Sequence of chain 1.A:
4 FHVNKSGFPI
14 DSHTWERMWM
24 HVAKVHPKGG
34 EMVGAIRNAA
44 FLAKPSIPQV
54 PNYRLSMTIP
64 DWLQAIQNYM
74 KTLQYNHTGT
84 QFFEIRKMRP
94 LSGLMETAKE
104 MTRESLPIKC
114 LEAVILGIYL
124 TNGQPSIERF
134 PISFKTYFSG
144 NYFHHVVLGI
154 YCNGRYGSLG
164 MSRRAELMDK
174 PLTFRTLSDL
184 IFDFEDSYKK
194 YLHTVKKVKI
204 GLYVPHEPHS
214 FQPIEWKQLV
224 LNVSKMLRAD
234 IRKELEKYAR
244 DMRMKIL

The protein below binds the small molecule below.
Small molecule (SMILES): Cc1ccc(S(=O)(=O)N[C@@H](Cc2ccccc2)C(=O)CCl)cc1

Binding-site contacts:
Ligand atom C21 contacts residue CYS58 of chain 1.B at 3.8 Å (hydrophobic).
Ligand atom C9 contacts residue TYR194 of chain 1.A at 3.5 Å (hydrophobic).
Ligand atom C3 contacts residue LYS193 of chain 1.A at 3.9 Å.
Ligand atom C9 contacts residue GLU169 of chain 1.A at 3.4 Å.
Ligand atom C11 contacts residue GLU169 of chain 1.A at 3.7 Å.
Ligand atom C15 contacts residue ASP55 of chain 1.B at 4.5 Å.
Ligand atom C21 contacts residue LYS59 of chain 1.B at 4.2 Å.
Ligand atom C16 contacts residue CYS58 of chain 1.B at 4.0 Å (hydrophobic).
Ligand atom O5 contacts residue CYS58 of chain 1.B at 3.4 Å (h-bond).
Ligand atom C9 contacts residue LYS193 of chain 1.A at 3.9 Å.
Ligand atom C22 contacts residue CYS58 of chain 1.B at 1.8 Å (hydrophobic).
Ligand atom C15 contacts residue CYS58 of chain 1.B at 3.6 Å (hydrophobic).
Ligand atom C11 contacts residue LYS193 of chain 1.A at 3.9 Å.
Ligand atom C18 contacts residue CYS58 of chain 1.B at 4.3 Å (hydrophobic).
Ligand atom C21 contacts residue ASP55 of chain 1.B at 4.1 Å.
Ligand atom C1 contacts residue PHE54 of chain 1.B at 4.3 Å (hydrophobic).
Ligand atom C6 contacts residue TYR194 of chain 1.A at 4.5 Å (hydrophobic).
Ligand atom C4 contacts residue CYS58 of chain 1.B at 2.8 Å (hydrophobic).
Ligand atom C19 contacts residue CYS58 of chain 1.B at 4.1 Å (hydrophobic).
Ligand atom C7 contacts residue TYR194 of chain 1.A at 3.5 Å (hydrophobic).
Ligand atom C4 contacts residue PHE54 of chain 1.B at 4.0 Å (hydrophobic).
Ligand atom C7 contacts residue LYS193 of chain 1.A at 4.0 Å.
Ligand atom C20 contacts residue CYS58 of chain 1.B at 3.9 Å (hydrophobic).
Ligand atom C20 contacts residue ASP55 of chain 1.B at 3.8 Å.
Ligand atom O5 contacts residue PHE54 of chain 1.B at 4.0 Å.
Ligand atom C1 contacts residue CYS58 of chain 1.B at 3.9 Å (hydrophobic).
Ligand atom O5 contacts residue LYS193 of chain 1.A at 4.4 Å.
Ligand atom C22 contacts residue PHE54 of chain 1.B at 4.3 Å (hydrophobic).
Ligand atom C6 contacts residue LYS193 of chain 1.A at 4.3 Å.

Sequence of chain 1.B:
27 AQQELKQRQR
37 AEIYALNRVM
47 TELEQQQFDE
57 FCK